The small molecule below binds the protein below.
Small molecule (SMILES): CN(Cc1ccccc1C(=O)NCC1CCCCC1)Cc1ccc2c(c1C(=O)O)OC[C@H](CCC(=O)O)O2

Sequence of chain 1.B:
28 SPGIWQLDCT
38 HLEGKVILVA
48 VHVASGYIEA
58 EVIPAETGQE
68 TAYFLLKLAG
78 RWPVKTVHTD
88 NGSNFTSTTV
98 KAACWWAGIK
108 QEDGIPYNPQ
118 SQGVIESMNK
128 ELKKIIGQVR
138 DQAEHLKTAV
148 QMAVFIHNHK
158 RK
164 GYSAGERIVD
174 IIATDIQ

Binding-site contacts:
Ligand atom C17 contacts residue GLU67 of chain 1.B at 3.3 Å.
Ligand atom C3 contacts residue ALA140 of chain 1.A at 3.6 Å (hydrophobic).
Ligand atom C4 contacts residue GLU141 of chain 1.A at 3.8 Å.
Ligand atom C17 contacts residue GLN66 of chain 1.B at 3.6 Å.
Ligand atom O36 contacts residue GLN66 of chain 1.B at 3.2 Å.
Ligand atom C27 contacts residue GLU67 of chain 1.B at 3.1 Å.
Ligand atom C11 contacts residue GLN66 of chain 1.B at 3.4 Å.
Ligand atom C1 contacts residue ALA140 of chain 1.A at 3.5 Å (hydrophobic).
Ligand atom C1 contacts residue ASP138 of chain 1.A at 3.6 Å.
Ligand atom C20 contacts residue MET149 of chain 1.A at 3.1 Å (hydrophobic).
Ligand atom C28 contacts residue GLN139 of chain 1.A at 3.7 Å.
Ligand atom C16 contacts residue HIS142 of chain 1.A at 3.8 Å.
Ligand atom C8 contacts residue THR145 of chain 1.A at 3.5 Å.
Ligand atom N30 contacts residue GLN139 of chain 1.A at 2.8 Å (h-bond).
Ligand atom C2 contacts residue GLU141 of chain 1.A at 3.5 Å.
Ligand atom C2 contacts residue ALA140 of chain 1.A at 3.7 Å (hydrophobic).
Ligand atom O36 contacts residue GLU67 of chain 1.B at 3.2 Å.
Ligand atom C7 contacts residue GLN139 of chain 1.A at 3.6 Å.
Ligand atom C14 contacts residue MET149 of chain 1.A at 3.4 Å (hydrophobic).
Ligand atom O38 contacts residue TYR70 of chain 1.B at 3.3 Å.
Ligand atom O35 contacts residue GLU141 of chain 1.A at 3.3 Å (salt-bridge).
Ligand atom C26 contacts residue GLN66 of chain 1.B at 3.4 Å.
Ligand atom C15 contacts residue GLN139 of chain 1.A at 3.7 Å.
Ligand atom O37 contacts residue HIS142 of chain 1.A at 3.3 Å.
Ligand atom O35 contacts residue THR145 of chain 1.A at 2.7 Å (h-bond).
Ligand atom O32 contacts residue GLU141 of chain 1.A at 2.8 Å (salt-bridge).
Ligand atom C12 contacts residue THR145 of chain 1.A at 3.1 Å.
Ligand atom C21 contacts residue THR145 of chain 1.A at 3.2 Å.
Ligand atom O35 contacts residue HIS142 of chain 1.A at 2.9 Å (h-bond).
Ligand atom C16 contacts residue THR145 of chain 1.A at 3.5 Å.
Ligand atom O32 contacts residue ALA140 of chain 1.A at 3.8 Å.
Ligand atom O35 contacts residue ALA140 of chain 1.A at 3.5 Å.
Ligand atom C23 contacts residue GLN66 of chain 1.B at 3.8 Å.
Ligand atom O33 contacts residue GLU67 of chain 1.B at 3.7 Å.
Ligand atom C6 contacts residue GLN66 of chain 1.B at 3.2 Å.
Ligand atom C16 contacts residue GLU141 of chain 1.A at 3.4 Å.
Ligand atom O38 contacts residue GLN66 of chain 1.B at 3.3 Å.
Ligand atom C1 contacts residue GLN139 of chain 1.A at 3.6 Å.
Ligand atom C3 contacts residue GLN139 of chain 1.A at 3.1 Å.
Ligand atom O37 contacts residue THR145 of chain 1.A at 2.8 Å (h-bond).

Sequence of chain 1.A:
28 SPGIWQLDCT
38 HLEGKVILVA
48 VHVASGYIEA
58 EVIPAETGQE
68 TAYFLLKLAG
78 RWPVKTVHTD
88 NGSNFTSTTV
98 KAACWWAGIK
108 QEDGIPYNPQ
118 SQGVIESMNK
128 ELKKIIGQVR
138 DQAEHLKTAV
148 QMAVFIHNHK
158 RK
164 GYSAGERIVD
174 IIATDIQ